Sequence of chain 1.C:
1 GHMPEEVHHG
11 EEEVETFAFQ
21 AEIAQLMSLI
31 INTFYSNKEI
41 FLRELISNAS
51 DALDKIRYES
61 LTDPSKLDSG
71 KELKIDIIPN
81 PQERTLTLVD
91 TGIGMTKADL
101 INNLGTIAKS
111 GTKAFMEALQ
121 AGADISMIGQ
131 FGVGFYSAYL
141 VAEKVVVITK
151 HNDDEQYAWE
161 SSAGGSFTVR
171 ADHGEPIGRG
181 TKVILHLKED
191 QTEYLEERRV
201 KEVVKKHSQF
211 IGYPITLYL

Binding-site contacts:
Ligand atom C03 contacts residue MET95 of chain 1.C at 3.9 Å (hydrophobic).
Ligand atom C18 contacts residue ALA52 of chain 1.C at 3.9 Å (hydrophobic).
Ligand atom C20 contacts residue LYS55 of chain 1.C at 3.9 Å.
Ligand atom O08 contacts residue ALA52 of chain 1.C at 3.1 Å.
Ligand atom C07 contacts residue ASP90 of chain 1.C at 3.2 Å.
Ligand atom N16 contacts residue ALA52 of chain 1.C at 3.6 Å.
Ligand atom C24 contacts residue ALA52 of chain 1.C at 3.8 Å (hydrophobic).
Ligand atom C22 contacts residue ALA52 of chain 1.C at 3.9 Å (hydrophobic).
Ligand atom C17 contacts residue ALA52 of chain 1.C at 3.8 Å (hydrophobic).
Ligand atom C17 contacts residue GLY94 of chain 1.C at 3.8 Å.
Ligand atom O15 contacts residue MET95 of chain 1.C at 3.6 Å.
Ligand atom O08 contacts residue ASP90 of chain 1.C at 2.3 Å (salt-bridge).
Ligand atom C02 contacts residue PHE135 of chain 1.C at 3.5 Å (hydrophobic).
Ligand atom C03 contacts residue VAL147 of chain 1.C at 3.7 Å (hydrophobic).
Ligand atom C14 contacts residue MET95 of chain 1.C at 3.9 Å (hydrophobic).
Ligand atom C12 contacts residue PHE135 of chain 1.C at 3.7 Å (hydrophobic).
Ligand atom O15 contacts residue THR181 of chain 1.C at 2.6 Å (h-bond).
Ligand atom C01 contacts residue PHE135 of chain 1.C at 3.7 Å (hydrophobic).
Ligand atom C23 contacts residue ALA52 of chain 1.C at 3.9 Å (hydrophobic).
Ligand atom O08 contacts residue THR181 of chain 1.C at 3.8 Å.
Ligand atom C19 contacts residue ILE93 of chain 1.C at 3.7 Å (hydrophobic).
Ligand atom N13 contacts residue PHE135 of chain 1.C at 3.5 Å.
Ligand atom C12 contacts residue ASN48 of chain 1.C at 3.5 Å.
Ligand atom C14 contacts residue THR181 of chain 1.C at 3.5 Å.
Ligand atom C09 contacts residue ASP90 of chain 1.C at 3.3 Å.
Ligand atom C05 contacts residue MET95 of chain 1.C at 3.5 Å (hydrophobic).
Ligand atom N13 contacts residue ASN48 of chain 1.C at 2.9 Å (h-bond).
Ligand atom N13 contacts residue LEU45 of chain 1.C at 3.1 Å.
Ligand atom C17 contacts residue ILE93 of chain 1.C at 3.7 Å (hydrophobic).
Ligand atom C06 contacts residue THR181 of chain 1.C at 3.7 Å.
Ligand atom C21 contacts residue ASP51 of chain 1.C at 3.8 Å.
Ligand atom C12 contacts residue LEU45 of chain 1.C at 3.3 Å (hydrophobic).
Ligand atom N13 contacts residue GLU44 of chain 1.C at 3.8 Å.
Ligand atom C11 contacts residue VAL183 of chain 1.C at 3.5 Å (hydrophobic).
Ligand atom C01 contacts residue DMS1 of chain 1.L at 3.5 Å.
Ligand atom C07 contacts residue THR181 of chain 1.C at 3.7 Å.
Ligand atom C03 contacts residue PHE135 of chain 1.C at 3.8 Å (hydrophobic).
Ligand atom O08 contacts residue ALA49 of chain 1.C at 3.9 Å.
Ligand atom O15 contacts residue GLY94 of chain 1.C at 3.4 Å.
Ligand atom C22 contacts residue ASP51 of chain 1.C at 3.6 Å.

This small molecule binds to this protein.
Small molecule (SMILES): CC(C)c1cc(C(=O)N2Cc3ccccc3C2)c(O)cc1CC#N